A protein and the small-molecule ligand that binds it are described below.
Small molecule (SMILES): COc1cc(-c2cncc(-c3ccc(C4CCN(C)CC4)cc3)c2C)cc(OC)c1OC

Sequence of chain 1.A:
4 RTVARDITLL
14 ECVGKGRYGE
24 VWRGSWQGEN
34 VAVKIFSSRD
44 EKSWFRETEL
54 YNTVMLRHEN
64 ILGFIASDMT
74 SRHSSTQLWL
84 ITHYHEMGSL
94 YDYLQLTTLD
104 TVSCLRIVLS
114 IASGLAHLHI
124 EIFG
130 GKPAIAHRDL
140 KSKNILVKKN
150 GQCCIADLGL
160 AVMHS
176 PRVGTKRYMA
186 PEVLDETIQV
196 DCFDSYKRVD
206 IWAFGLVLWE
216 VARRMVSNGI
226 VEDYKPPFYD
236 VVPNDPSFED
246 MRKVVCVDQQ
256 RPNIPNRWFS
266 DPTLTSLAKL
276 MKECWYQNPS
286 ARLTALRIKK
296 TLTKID

Binding-site contacts:
Ligand atom C29 contacts residue ALA155 of chain 1.A at 3.8 Å (hydrophobic).
Ligand atom C09 contacts residue HIS88 of chain 1.A at 3.2 Å.
Ligand atom C26 contacts residue LEU145 of chain 1.A at 3.8 Å (hydrophobic).
Ligand atom C25 contacts residue VAL24 of chain 1.A at 3.8 Å (hydrophobic).
Ligand atom C23 contacts residue TYR87 of chain 1.A at 3.4 Å (hydrophobic).
Ligand atom C07 contacts residue LEU145 of chain 1.A at 3.5 Å (hydrophobic).
Ligand atom N08 contacts residue LEU145 of chain 1.A at 3.5 Å.
Ligand atom C22 contacts residue TYR87 of chain 1.A at 3.5 Å (hydrophobic).
Ligand atom C12 contacts residue GLY91 of chain 1.A at 3.5 Å.
Ligand atom C04 contacts residue VAL24 of chain 1.A at 3.9 Å (hydrophobic).
Ligand atom C23 contacts residue HIS88 of chain 1.A at 3.8 Å.
Ligand atom N08 contacts residue HIS88 of chain 1.A at 3.0 Å (h-bond).
Ligand atom C16 contacts residue VAL16 of chain 1.A at 3.8 Å (hydrophobic).
Ligand atom C01 contacts residue THR85 of chain 1.A at 3.4 Å.
Ligand atom O31 contacts residue LYS37 of chain 1.A at 3.6 Å.
Ligand atom C01 contacts residue LYS37 of chain 1.A at 3.5 Å.
Ligand atom C01 contacts residue ALA35 of chain 1.A at 3.6 Å (hydrophobic).
Ligand atom C32 contacts residue LEU83 of chain 1.A at 3.9 Å (hydrophobic).
Ligand atom C06 contacts residue LEU145 of chain 1.A at 3.4 Å (hydrophobic).
Ligand atom C10 contacts residue LEU145 of chain 1.A at 3.4 Å (hydrophobic).
Ligand atom N08 contacts residue TYR87 of chain 1.A at 3.8 Å.
Ligand atom C29 contacts residue LYS142 of chain 1.A at 3.5 Å.
Ligand atom O02 contacts residue LYS37 of chain 1.A at 3.5 Å.
Ligand atom O28 contacts residue ALA155 of chain 1.A at 3.6 Å.
Ligand atom C01 contacts residue LEU83 of chain 1.A at 3.5 Å (hydrophobic).
Ligand atom C24 contacts residue LEU145 of chain 1.A at 3.5 Å (hydrophobic).
Ligand atom C21 contacts residue GLU89 of chain 1.A at 3.9 Å.
Ligand atom C07 contacts residue HIS86 of chain 1.A at 3.9 Å.
Ligand atom C22 contacts residue VAL16 of chain 1.A at 3.6 Å (hydrophobic).
Ligand atom C11 contacts residue GLY91 of chain 1.A at 3.8 Å.
Ligand atom C29 contacts residue ASN143 of chain 1.A at 3.5 Å.
Ligand atom C13 contacts residue GLY91 of chain 1.A at 3.6 Å.
Ligand atom C09 contacts residue TYR87 of chain 1.A at 3.9 Å (hydrophobic).
Ligand atom C09 contacts residue LEU145 of chain 1.A at 3.4 Å (hydrophobic).
Ligand atom C23 contacts residue VAL16 of chain 1.A at 3.7 Å (hydrophobic).
Ligand atom C11 contacts residue VAL16 of chain 1.A at 3.8 Å (hydrophobic).
Ligand atom C32 contacts residue ASP156 of chain 1.A at 3.8 Å.
Ligand atom C04 contacts residue ALA35 of chain 1.A at 3.9 Å (hydrophobic).
Ligand atom C07 contacts residue ALA35 of chain 1.A at 3.7 Å (hydrophobic).
Ligand atom C04 contacts residue THR85 of chain 1.A at 3.8 Å.